Sequence of chain 1.A:
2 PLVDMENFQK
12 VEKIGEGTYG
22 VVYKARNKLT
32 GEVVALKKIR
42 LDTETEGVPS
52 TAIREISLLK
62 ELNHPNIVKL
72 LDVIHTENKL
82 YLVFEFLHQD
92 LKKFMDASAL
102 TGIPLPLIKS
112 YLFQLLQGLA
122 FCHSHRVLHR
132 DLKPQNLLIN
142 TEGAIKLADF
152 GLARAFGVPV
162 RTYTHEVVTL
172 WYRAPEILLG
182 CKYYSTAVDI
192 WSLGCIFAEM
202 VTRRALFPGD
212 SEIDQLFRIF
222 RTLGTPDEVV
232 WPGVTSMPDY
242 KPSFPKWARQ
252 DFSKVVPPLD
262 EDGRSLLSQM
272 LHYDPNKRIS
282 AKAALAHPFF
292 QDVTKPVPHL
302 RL

Binding-site contacts:
Ligand atom N20 contacts residue ASP150 of chain 1.A at 2.9 Å (salt-bridge).
Ligand atom C8 contacts residue LEU139 of chain 1.A at 3.7 Å (hydrophobic).
Ligand atom C6 contacts residue ILE15 of chain 1.A at 3.9 Å (hydrophobic).
Ligand atom N18 contacts residue ALA36 of chain 1.A at 3.8 Å.
Ligand atom N17 contacts residue GLU86 of chain 1.A at 3.0 Å (salt-bridge).
Ligand atom C16 contacts residue LEU88 of chain 1.A at 3.6 Å (hydrophobic).
Ligand atom C15 contacts residue GLU86 of chain 1.A at 3.9 Å.
Ligand atom C5 contacts residue LEU139 of chain 1.A at 3.9 Å (hydrophobic).
Ligand atom N25 contacts residue ASP91 of chain 1.A at 3.9 Å.
Ligand atom N18 contacts residue GLU86 of chain 1.A at 3.9 Å.
Ligand atom C12 contacts residue LEU139 of chain 1.A at 3.4 Å (hydrophobic).
Ligand atom N25 contacts residue HIS89 of chain 1.A at 2.9 Å (h-bond).
Ligand atom C19 contacts residue LYS38 of chain 1.A at 3.5 Å.
Ligand atom O23 contacts residue LYS94 of chain 1.A at 3.4 Å.
Ligand atom C1 contacts residue ILE15 of chain 1.A at 2.9 Å (hydrophobic).
Ligand atom N17 contacts residue LEU88 of chain 1.A at 3.5 Å (h-bond).
Ligand atom N20 contacts residue LYS38 of chain 1.A at 3.7 Å.
Ligand atom C15 contacts residue LEU139 of chain 1.A at 3.5 Å (hydrophobic).
Ligand atom N25 contacts residue LYS94 of chain 1.A at 3.9 Å.
Ligand atom C14 contacts residue VAL69 of chain 1.A at 3.9 Å (hydrophobic).
Ligand atom O21 contacts residue LYS38 of chain 1.A at 2.6 Å (salt-bridge).
Ligand atom C15 contacts residue ALA36 of chain 1.A at 3.6 Å (hydrophobic).
Ligand atom C2 contacts residue ILE15 of chain 1.A at 3.7 Å (hydrophobic).
Ligand atom C16 contacts residue LEU139 of chain 1.A at 3.7 Å (hydrophobic).
Ligand atom O23 contacts residue ASP91 of chain 1.A at 2.7 Å (salt-bridge).
Ligand atom C10 contacts residue VAL23 of chain 1.A at 4.0 Å (hydrophobic).
Ligand atom O24 contacts residue LYS94 of chain 1.A at 3.9 Å.
Ligand atom N25 contacts residue GLN90 of chain 1.A at 3.1 Å.
Ligand atom C19 contacts residue ASP150 of chain 1.A at 3.8 Å.
Ligand atom C13 contacts residue PHE85 of chain 1.A at 3.9 Å (hydrophobic).
Ligand atom N20 contacts residue TYR20 of chain 1.A at 3.8 Å.
Ligand atom O24 contacts residue ILE15 of chain 1.A at 3.0 Å (h-bond).
Ligand atom N17 contacts residue ALA36 of chain 1.A at 3.3 Å.
Ligand atom N18 contacts residue PHE87 of chain 1.A at 3.8 Å.
Ligand atom C14 contacts residue PHE85 of chain 1.A at 3.5 Å (hydrophobic).
Ligand atom N18 contacts residue LEU88 of chain 1.A at 2.9 Å (h-bond).
Ligand atom N17 contacts residue LEU139 of chain 1.A at 3.9 Å.
Ligand atom C4 contacts residue LEU139 of chain 1.A at 3.3 Å (hydrophobic).
Ligand atom C5 contacts residue ASP91 of chain 1.A at 3.8 Å.
Ligand atom N17 contacts residue PHE87 of chain 1.A at 3.8 Å.

A protein and the small-molecule ligand that binds it are described below.
Small molecule (SMILES): NC(=O)c1nn(-c2ccc(S(N)(=O)=O)cc2)c2c1ccc1[nH]ncc12